Sequence of chain 1.B:
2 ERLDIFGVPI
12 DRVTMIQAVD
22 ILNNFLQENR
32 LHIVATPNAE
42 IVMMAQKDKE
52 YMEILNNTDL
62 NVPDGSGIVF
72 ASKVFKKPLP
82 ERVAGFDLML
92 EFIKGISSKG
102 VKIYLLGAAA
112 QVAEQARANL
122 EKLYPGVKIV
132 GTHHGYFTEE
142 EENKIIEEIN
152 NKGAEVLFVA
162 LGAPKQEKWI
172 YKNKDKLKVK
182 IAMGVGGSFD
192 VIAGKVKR

The protein below binds the small molecule below.
Small molecule (SMILES): CC(=O)N[C@H]1[C@@H](O[P](=O)(O)O[P](=O)(O)OC[C@H]2O[C@@H](n3ccc(=O)[nH]c3=O)[C@H](O)[C@@H]2O)O[C@H](CO)[C@@H](O)[C@@H]1O

Binding-site contacts:
Ligand atom O2 contacts residue ALA161 of chain 1.B at 3.3 Å (h-bond).
Ligand atom C6 contacts residue TYR137 of chain 1.B at 3.6 Å (hydrophobic).
Ligand atom O3A contacts residue GLY188 of chain 1.B at 2.9 Å (h-bond).
Ligand atom O4 contacts residue GLY136 of chain 1.B at 3.5 Å (h-bond).
Ligand atom O4B contacts residue LEU162 of chain 1.B at 3.3 Å.
Ligand atom C4 contacts residue TYR137 of chain 1.B at 3.6 Å (hydrophobic).
Ligand atom O5B contacts residue GLY188 of chain 1.B at 3.5 Å.
Ligand atom O6' contacts residue GLN167 of chain 1.B at 2.4 Å (h-bond).
Ligand atom O1' contacts residue GLY187 of chain 1.B at 3.6 Å.
Ligand atom O3B contacts residue ASP191 of chain 1.B at 2.9 Å (salt-bridge).
Ligand atom O2 contacts residue LEU162 of chain 1.B at 3.4 Å.
Ligand atom O2' contacts residue TYR137 of chain 1.B at 2.6 Å (h-bond).
Ligand atom O1' contacts residue GLY188 of chain 1.B at 2.9 Å (h-bond).
Ligand atom C5 contacts residue LEU162 of chain 1.B at 3.5 Å (hydrophobic).
Ligand atom N3 contacts residue GLY136 of chain 1.B at 2.5 Å (h-bond).
Ligand atom O1B contacts residue GLY187 of chain 1.B at 3.6 Å.
Ligand atom N1 contacts residue LEU162 of chain 1.B at 3.6 Å.
Ligand atom C4 contacts residue LYS166 of chain 1.B at 3.6 Å.
Ligand atom C1B contacts residue ALA161 of chain 1.B at 3.5 Å (hydrophobic).
Ligand atom N1 contacts residue TYR137 of chain 1.B at 3.6 Å.
Ligand atom O3B contacts residue ALA109 of chain 1.B at 3.5 Å.
Ligand atom C2 contacts residue GLY136 of chain 1.B at 3.3 Å.
Ligand atom O3' contacts residue PHE87 of chain 1.B at 3.6 Å.
Ligand atom O2 contacts residue GLY136 of chain 1.B at 3.2 Å.
Ligand atom O2 contacts residue ALA109 of chain 1.B at 3.1 Å (h-bond).
Ligand atom C2B contacts residue TYR137 of chain 1.B at 3.5 Å (hydrophobic).
Ligand atom C5B contacts residue GLY187 of chain 1.B at 3.5 Å.
Ligand atom O4' contacts residue THR37 of chain 1.B at 3.3 Å (h-bond).
Ligand atom O7' contacts residue VAL192 of chain 1.B at 3.6 Å.
Ligand atom O4 contacts residue LYS166 of chain 1.B at 3.2 Å.
Ligand atom O4B contacts residue GLY163 of chain 1.B at 3.6 Å.
Ligand atom C6 contacts residue LEU162 of chain 1.B at 3.4 Å (hydrophobic).
Ligand atom O4B contacts residue ALA161 of chain 1.B at 2.9 Å (h-bond).
Ligand atom PB contacts residue GLY188 of chain 1.B at 3.5 Å.
Ligand atom O3A contacts residue GLY187 of chain 1.B at 3.5 Å.
Ligand atom O6' contacts residue GLY187 of chain 1.B at 3.5 Å (h-bond).
Ligand atom C4B contacts residue GLY187 of chain 1.B at 3.4 Å.
Ligand atom C4 contacts residue GLY136 of chain 1.B at 3.5 Å.
Ligand atom C4' contacts residue ASP65 of chain 1.B at 3.5 Å.
Ligand atom C3B contacts residue ASP191 of chain 1.B at 3.5 Å.